Binding-site contacts:
Ligand atom C7 contacts residue ARG294 of chain 1.C at 4.3 Å.
Ligand atom N2 contacts residue ASN79 of chain 1.D at 4.2 Å.
Ligand atom C2 contacts residue ASN82 of chain 1.D at 2.5 Å.
Ligand atom C8 contacts residue HIS75 of chain 1.D at 3.6 Å.
Ligand atom O7 contacts residue HIS75 of chain 1.D at 4.4 Å.
Ligand atom O7 contacts residue GLU105 of chain 1.E at 3.0 Å (salt-bridge).
Ligand atom C8 contacts residue GLY78 of chain 1.D at 4.3 Å.
Ligand atom O7 contacts residue ASN82 of chain 1.D at 4.1 Å.
Ligand atom C7 contacts residue HIS75 of chain 1.D at 4.4 Å.
Ligand atom C3 contacts residue ASN82 of chain 1.D at 3.8 Å.
Ligand atom C7 contacts residue ASN79 of chain 1.D at 3.3 Å.
Ligand atom O7 contacts residue ASN79 of chain 1.D at 2.9 Å (h-bond).
Ligand atom C1 contacts residue ASN82 of chain 1.D at 1.4 Å.
Ligand atom O7 contacts residue ARG294 of chain 1.C at 3.9 Å.
Ligand atom O6 contacts residue ALA168 of chain 1.E at 4.5 Å.
Ligand atom C8 contacts residue ASN79 of chain 1.D at 3.5 Å.
Ligand atom N2 contacts residue ASN82 of chain 1.D at 3.1 Å (h-bond).
Ligand atom C4 contacts residue ASN82 of chain 1.D at 4.2 Å.
Ligand atom C7 contacts residue ASN82 of chain 1.D at 3.8 Å.
Ligand atom O5 contacts residue ASN82 of chain 1.D at 2.2 Å (h-bond).
Ligand atom C5 contacts residue ASN82 of chain 1.D at 3.5 Å.
Ligand atom C1 contacts residue GLY78 of chain 1.D at 4.5 Å.
Ligand atom C8 contacts residue ARG294 of chain 1.C at 3.8 Å.
Ligand atom C7 contacts residue GLU105 of chain 1.E at 4.1 Å.

A small-molecule ligand and the protein it binds are described below.
Small molecule (SMILES): CC(=O)N[C@H]1[C@H](O[C@H]2[C@H](O)[C@@H](NC(C)=O)CO[C@@H]2CO)O[C@H](CO)[C@@H](O[C@@H]2O[C@H](CO[C@@H]3O[C@H](CO)[C@@H](O)[C@H](O)[C@@H]3O)[C@@H](O)[C@H](O[C@@H]3O[C@H](CO)[C@@H](O)[C@H](O)[C@@H]3O)[C@@H]2O)[C@@H]1O

Sequence of chain 1.E:
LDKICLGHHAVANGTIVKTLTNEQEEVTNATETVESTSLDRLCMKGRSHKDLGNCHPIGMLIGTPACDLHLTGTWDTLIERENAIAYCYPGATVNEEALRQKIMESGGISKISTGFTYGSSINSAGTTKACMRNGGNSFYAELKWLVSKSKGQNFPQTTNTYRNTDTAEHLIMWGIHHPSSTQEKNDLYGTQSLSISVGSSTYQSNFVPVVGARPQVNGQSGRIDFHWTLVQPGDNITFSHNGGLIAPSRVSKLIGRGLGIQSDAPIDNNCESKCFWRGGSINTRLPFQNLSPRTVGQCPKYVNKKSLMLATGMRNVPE

Sequence of chain 1.D:
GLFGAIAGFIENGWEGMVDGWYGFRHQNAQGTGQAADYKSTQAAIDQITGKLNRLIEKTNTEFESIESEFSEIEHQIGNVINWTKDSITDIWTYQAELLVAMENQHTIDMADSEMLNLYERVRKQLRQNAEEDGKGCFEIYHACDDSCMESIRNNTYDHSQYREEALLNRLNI

Sequence of chain 1.C:
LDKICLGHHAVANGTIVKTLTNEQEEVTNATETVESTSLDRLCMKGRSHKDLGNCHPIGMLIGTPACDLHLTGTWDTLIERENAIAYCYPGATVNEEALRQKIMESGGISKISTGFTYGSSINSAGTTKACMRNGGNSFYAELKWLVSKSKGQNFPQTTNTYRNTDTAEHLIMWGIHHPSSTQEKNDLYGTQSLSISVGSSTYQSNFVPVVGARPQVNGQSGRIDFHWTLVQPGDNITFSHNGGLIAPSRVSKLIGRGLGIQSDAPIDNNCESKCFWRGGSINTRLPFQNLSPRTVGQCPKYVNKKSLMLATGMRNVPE